A protein and the small-molecule ligand that binds it are described below.
Small molecule (SMILES): CC(=O)N[C@@H]1[C@@H](O)[C@H](O)[C@@H](CO)O[C@H]1O

Binding-site contacts:
Ligand atom C4 contacts residue ASN179 of chain 1.B at 4.2 Å.
Ligand atom N2 contacts residue HIS146 of chain 1.B at 4.4 Å.
Ligand atom C1 contacts residue ASN179 of chain 1.B at 1.4 Å.
Ligand atom O5 contacts residue ALA147 of chain 1.B at 4.0 Å.
Ligand atom O7 contacts residue ASN179 of chain 1.B at 3.6 Å (h-bond).
Ligand atom O5 contacts residue ASN179 of chain 1.B at 2.2 Å (h-bond).
Ligand atom O5 contacts residue HIS146 of chain 1.B at 3.8 Å.
Ligand atom N2 contacts residue ASN179 of chain 1.B at 3.0 Å (h-bond).
Ligand atom C2 contacts residue ASN179 of chain 1.B at 2.6 Å.
Ligand atom O6 contacts residue ALA147 of chain 1.B at 4.1 Å.
Ligand atom C6 contacts residue ALA147 of chain 1.B at 4.3 Å (hydrophobic).
Ligand atom C7 contacts residue HIS146 of chain 1.B at 4.1 Å.
Ligand atom C5 contacts residue ASN179 of chain 1.B at 3.6 Å.
Ligand atom C8 contacts residue GLY178 of chain 1.B at 3.9 Å.
Ligand atom C1 contacts residue HIS146 of chain 1.B at 3.6 Å.
Ligand atom O7 contacts residue HIS146 of chain 1.B at 3.3 Å (h-bond).
Ligand atom C7 contacts residue ASN179 of chain 1.B at 3.5 Å.
Ligand atom C2 contacts residue HIS146 of chain 1.B at 3.9 Å.
Ligand atom C7 contacts residue GLY178 of chain 1.B at 4.4 Å.
Ligand atom C3 contacts residue ASN179 of chain 1.B at 3.9 Å.
Ligand atom O7 contacts residue GLY178 of chain 1.B at 4.4 Å.

Sequence of chain 1.B:
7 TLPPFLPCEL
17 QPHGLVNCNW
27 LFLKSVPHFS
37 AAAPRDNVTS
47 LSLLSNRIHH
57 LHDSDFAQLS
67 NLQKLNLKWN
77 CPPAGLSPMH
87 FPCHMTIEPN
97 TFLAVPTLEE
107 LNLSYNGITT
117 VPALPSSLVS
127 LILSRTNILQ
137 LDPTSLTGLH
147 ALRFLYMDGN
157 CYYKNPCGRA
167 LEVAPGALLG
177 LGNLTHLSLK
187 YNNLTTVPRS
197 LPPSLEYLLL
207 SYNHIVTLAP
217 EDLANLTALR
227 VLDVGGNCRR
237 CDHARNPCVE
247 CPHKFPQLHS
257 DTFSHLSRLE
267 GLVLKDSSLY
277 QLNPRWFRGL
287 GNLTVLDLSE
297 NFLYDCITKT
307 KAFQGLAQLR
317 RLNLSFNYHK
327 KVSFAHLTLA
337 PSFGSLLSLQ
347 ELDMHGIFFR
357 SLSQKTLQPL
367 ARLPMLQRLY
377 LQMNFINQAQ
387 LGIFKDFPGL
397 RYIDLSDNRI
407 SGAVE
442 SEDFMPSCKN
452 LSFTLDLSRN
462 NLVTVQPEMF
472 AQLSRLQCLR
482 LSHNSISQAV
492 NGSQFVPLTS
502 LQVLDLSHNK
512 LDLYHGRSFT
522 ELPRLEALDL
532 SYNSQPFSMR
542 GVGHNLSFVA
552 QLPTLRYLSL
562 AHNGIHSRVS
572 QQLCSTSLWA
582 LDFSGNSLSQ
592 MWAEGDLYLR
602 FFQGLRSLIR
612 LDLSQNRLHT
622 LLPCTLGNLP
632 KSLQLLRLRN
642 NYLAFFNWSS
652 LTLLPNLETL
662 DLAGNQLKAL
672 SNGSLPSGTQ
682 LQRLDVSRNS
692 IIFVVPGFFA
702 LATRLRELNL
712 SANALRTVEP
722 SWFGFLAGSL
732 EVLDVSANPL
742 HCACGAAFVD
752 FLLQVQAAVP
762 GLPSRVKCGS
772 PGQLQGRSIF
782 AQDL